Sequence of chain 1.B:
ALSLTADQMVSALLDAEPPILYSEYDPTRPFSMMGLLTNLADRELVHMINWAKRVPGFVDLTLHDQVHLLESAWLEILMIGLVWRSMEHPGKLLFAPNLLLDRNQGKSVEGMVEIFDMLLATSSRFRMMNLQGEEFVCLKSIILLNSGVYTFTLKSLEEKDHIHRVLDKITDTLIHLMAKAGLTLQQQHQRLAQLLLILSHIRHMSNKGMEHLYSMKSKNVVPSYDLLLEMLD

Binding-site contacts:
Ligand atom CAY contacts residue ILE132 of chain 1.B at 3.8 Å (hydrophobic).
Ligand atom OAR contacts residue LEU233 of chain 1.B at 3.5 Å.
Ligand atom OAV contacts residue ARG102 of chain 1.B at 3.0 Å (salt-bridge).
Ligand atom NAU contacts residue ASP59 of chain 1.B at 3.0 Å (salt-bridge).
Ligand atom CAS contacts residue THR55 of chain 1.B at 3.7 Å.
Ligand atom CBF contacts residue TRP91 of chain 1.B at 3.4 Å (hydrophobic).
Ligand atom CBE contacts residue ASP59 of chain 1.B at 3.5 Å.
Ligand atom CBF contacts residue ALA58 of chain 1.B at 3.3 Å (hydrophobic).
Ligand atom NAU contacts residue VAL241 of chain 1.B at 3.6 Å.
Ligand atom CAQ contacts residue LEU54 of chain 1.B at 4.0 Å (hydrophobic).
Ligand atom CBC contacts residue ASP59 of chain 1.B at 3.6 Å.
Ligand atom CAD contacts residue LEU95 of chain 1.B at 3.8 Å (hydrophobic).
Ligand atom CAN contacts residue TRP91 of chain 1.B at 4.0 Å (hydrophobic).
Ligand atom CAT contacts residue ASP59 of chain 1.B at 3.9 Å.
Ligand atom CAA contacts residue ALA58 of chain 1.B at 3.9 Å (hydrophobic).
Ligand atom CAT contacts residue VAL241 of chain 1.B at 3.0 Å (hydrophobic).
Ligand atom CAN contacts residue LEU95 of chain 1.B at 4.0 Å (hydrophobic).
Ligand atom OAV contacts residue GLU61 of chain 1.B at 2.5 Å (salt-bridge).
Ligand atom CAX contacts residue LEU233 of chain 1.B at 3.8 Å (hydrophobic).
Ligand atom CAP contacts residue THR55 of chain 1.B at 3.8 Å.
Ligand atom CAC contacts residue GLU61 of chain 1.B at 3.2 Å.
Ligand atom CAF contacts residue PHE112 of chain 1.B at 4.0 Å (hydrophobic).
Ligand atom CBB contacts residue ASP59 of chain 1.B at 3.6 Å.
Ligand atom OAV contacts residue LEU95 of chain 1.B at 4.0 Å.
Ligand atom CAO contacts residue LEU233 of chain 1.B at 3.8 Å (hydrophobic).
Ligand atom CAM contacts residue ALA58 of chain 1.B at 3.9 Å (hydrophobic).
Ligand atom CAN contacts residue ALA58 of chain 1.B at 3.6 Å (hydrophobic).
Ligand atom CBD contacts residue LEU62 of chain 1.B at 3.8 Å (hydrophobic).
Ligand atom CBB contacts residue ASN240 of chain 1.B at 3.7 Å.
Ligand atom CBB contacts residue VAL241 of chain 1.B at 3.3 Å (hydrophobic).
Ligand atom CAM contacts residue LEU92 of chain 1.B at 3.8 Å (hydrophobic).
Ligand atom CAD contacts residue LEU99 of chain 1.B at 3.9 Å (hydrophobic).
Ligand atom CAN contacts residue LEU92 of chain 1.B at 3.8 Å (hydrophobic).
Ligand atom CBD contacts residue ASP59 of chain 1.B at 3.3 Å.
Ligand atom CBE contacts residue TRP91 of chain 1.B at 3.8 Å (hydrophobic).
Ligand atom CBF contacts residue ASP59 of chain 1.B at 3.8 Å.
Ligand atom CAG contacts residue LEU99 of chain 1.B at 3.9 Å (hydrophobic).
Ligand atom CAB contacts residue GLU61 of chain 1.B at 3.3 Å.
Ligand atom CAO contacts residue ALA58 of chain 1.B at 3.8 Å (hydrophobic).
Ligand atom CAA contacts residue LEU54 of chain 1.B at 3.6 Å (hydrophobic).

This small molecule binds to this protein.
Small molecule (SMILES): C[C@@H]1CCCN1CCOc1ccc([C@@H]2c3ccc(O)cc3CC[C@@H]2c2ccccc2)cc1